Sequence of chain 1.A:
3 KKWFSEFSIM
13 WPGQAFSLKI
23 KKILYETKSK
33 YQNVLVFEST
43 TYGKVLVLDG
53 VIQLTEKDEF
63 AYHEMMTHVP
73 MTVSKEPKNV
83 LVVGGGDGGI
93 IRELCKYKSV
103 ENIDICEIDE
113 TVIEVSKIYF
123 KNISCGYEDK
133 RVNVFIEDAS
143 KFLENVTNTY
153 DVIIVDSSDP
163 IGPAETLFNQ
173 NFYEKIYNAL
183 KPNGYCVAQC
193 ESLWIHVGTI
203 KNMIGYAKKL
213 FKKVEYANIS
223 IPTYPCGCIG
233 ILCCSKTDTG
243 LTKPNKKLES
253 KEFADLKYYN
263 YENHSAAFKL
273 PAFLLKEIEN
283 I

The protein below binds the small molecule below.
Small molecule (SMILES): CSC[C@H]1O[C@@H](n2cnc3c(N)ncnc32)[C@H](O)[C@@H]1O

Binding-site contacts:
Ligand atom C3' contacts residue LEU50 of chain 1.A at 3.7 Å (hydrophobic).
Ligand atom S5' contacts residue GLY87 of chain 1.A at 3.6 Å.
Ligand atom C2' contacts residue GLU109 of chain 1.A at 3.5 Å.
Ligand atom C2 contacts residue ILE110 of chain 1.A at 3.2 Å (hydrophobic).
Ligand atom O2' contacts residue GLU109 of chain 1.A at 2.6 Å (salt-bridge).
Ligand atom N7 contacts residue ALA166 of chain 1.A at 3.0 Å (h-bond).
Ligand atom O3' contacts residue VAL114 of chain 1.A at 3.3 Å.
Ligand atom N3 contacts residue GLY86 of chain 1.A at 3.4 Å.
Ligand atom C4' contacts residue GLY87 of chain 1.A at 3.5 Å.
Ligand atom N1 contacts residue ALA141 of chain 1.A at 3.0 Å (h-bond).
Ligand atom O4' contacts residue SER160 of chain 1.A at 3.5 Å (h-bond).
Ligand atom C2 contacts residue GLU139 of chain 1.A at 3.7 Å.
Ligand atom C8 contacts residue SER160 of chain 1.A at 3.3 Å.
Ligand atom S5' contacts residue SPM1 of chain 1.D at 3.5 Å.
Ligand atom S5' contacts residue ASP89 of chain 1.A at 3.0 Å (salt-bridge).
Ligand atom N6 contacts residue PRO165 of chain 1.A at 3.3 Å (h-bond).
Ligand atom C8 contacts residue ALA166 of chain 1.A at 3.6 Å (hydrophobic).
Ligand atom C5' contacts residue SER160 of chain 1.A at 3.6 Å.
Ligand atom O3' contacts residue GLU109 of chain 1.A at 2.6 Å (salt-bridge).
Ligand atom C4 contacts residue ILE110 of chain 1.A at 3.6 Å (hydrophobic).
Ligand atom N6 contacts residue ASP140 of chain 1.A at 2.9 Å (salt-bridge).
Ligand atom O2' contacts residue ASP111 of chain 1.A at 3.7 Å.
Ligand atom C5 contacts residue LEU169 of chain 1.A at 3.7 Å (hydrophobic).
Ligand atom N7 contacts residue PRO165 of chain 1.A at 3.1 Å.
Ligand atom N3 contacts residue ILE110 of chain 1.A at 3.2 Å (h-bond).
Ligand atom CS contacts residue GLN55 of chain 1.A at 3.5 Å.
Ligand atom O4' contacts residue GLY86 of chain 1.A at 3.5 Å.
Ligand atom C5' contacts residue ASP158 of chain 1.A at 3.1 Å.
Ligand atom C3' contacts residue GLU109 of chain 1.A at 3.5 Å.
Ligand atom C5' contacts residue GLY87 of chain 1.A at 3.7 Å.
Ligand atom C1' contacts residue GLU109 of chain 1.A at 3.5 Å.
Ligand atom S5' contacts residue GLY88 of chain 1.A at 3.7 Å.
Ligand atom O4' contacts residue ASP158 of chain 1.A at 3.7 Å.
Ligand atom O2' contacts residue GLN34 of chain 1.A at 2.9 Å (h-bond).
Ligand atom CS contacts residue ASP89 of chain 1.A at 3.1 Å.
Ligand atom N6 contacts residue LEU169 of chain 1.A at 3.4 Å.
Ligand atom N6 contacts residue THR168 of chain 1.A at 3.4 Å (h-bond).
Ligand atom C2 contacts residue CYS108 of chain 1.A at 3.5 Å (hydrophobic).
Ligand atom C4' contacts residue GLU109 of chain 1.A at 3.5 Å.
Ligand atom C5' contacts residue SPM1 of chain 1.D at 3.6 Å.